The small molecule below binds the protein below.
Small molecule (SMILES): CC[C@H](C)[C@@H](C=O)NC(=O)[C@H](C)NC(=O)[C@H](C)NC(=O)[C@H](C)NC(=O)[C@@H](N)CS

Sequence of chain 1.D:
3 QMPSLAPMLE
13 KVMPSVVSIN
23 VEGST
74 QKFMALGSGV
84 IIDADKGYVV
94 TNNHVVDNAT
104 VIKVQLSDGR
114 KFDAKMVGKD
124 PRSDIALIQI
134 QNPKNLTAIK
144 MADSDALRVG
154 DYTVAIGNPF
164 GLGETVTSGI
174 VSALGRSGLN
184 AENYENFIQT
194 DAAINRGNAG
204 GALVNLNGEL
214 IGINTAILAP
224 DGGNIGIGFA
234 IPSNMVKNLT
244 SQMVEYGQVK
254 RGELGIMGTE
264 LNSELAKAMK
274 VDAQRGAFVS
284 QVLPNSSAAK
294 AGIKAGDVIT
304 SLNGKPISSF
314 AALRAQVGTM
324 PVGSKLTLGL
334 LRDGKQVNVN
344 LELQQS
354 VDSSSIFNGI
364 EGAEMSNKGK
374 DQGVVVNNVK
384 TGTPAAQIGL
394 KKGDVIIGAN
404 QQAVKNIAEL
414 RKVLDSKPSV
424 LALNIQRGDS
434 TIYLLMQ

Binding-site contacts:
Ligand atom CD1 contacts residue ALA219 of chain 1.D at 4.0 Å (hydrophobic).
Ligand atom N contacts residue ILE220 of chain 1.D at 3.0 Å (h-bond).
Ligand atom O contacts residue ARG199 of chain 1.D at 3.8 Å.
Ligand atom CG1 contacts residue ALA202 of chain 1.D at 3.6 Å (hydrophobic).
Ligand atom CA contacts residue ILE220 of chain 1.D at 3.6 Å (hydrophobic).
Ligand atom O contacts residue ALA219 of chain 1.D at 3.1 Å.
Ligand atom CB contacts residue HIS97 of chain 1.D at 4.2 Å.
Ligand atom CB contacts residue ALA222 of chain 1.D at 4.3 Å (hydrophobic).
Ligand atom CD1 contacts residue ASN198 of chain 1.D at 4.3 Å.
Ligand atom CG1 contacts residue THR218 of chain 1.D at 3.1 Å.
Ligand atom CD1 contacts residue ALA202 of chain 1.D at 3.6 Å (hydrophobic).
Ligand atom O contacts residue GLY200 of chain 1.D at 3.8 Å.
Ligand atom CB contacts residue ARG199 of chain 1.D at 3.8 Å.
Ligand atom CG2 contacts residue ILE220 of chain 1.D at 3.8 Å (hydrophobic).
Ligand atom C contacts residue ALA202 of chain 1.D at 4.0 Å (hydrophobic).
Ligand atom C contacts residue ILE220 of chain 1.D at 3.5 Å (hydrophobic).
Ligand atom CD1 contacts residue ILE220 of chain 1.D at 4.0 Å (hydrophobic).
Ligand atom CG2 contacts residue ARG199 of chain 1.D at 3.5 Å.
Ligand atom CG2 contacts residue ASN198 of chain 1.D at 3.4 Å.
Ligand atom CB contacts residue ASN198 of chain 1.D at 3.7 Å.
Ligand atom CA contacts residue LEU221 of chain 1.D at 4.3 Å (hydrophobic).
Ligand atom O contacts residue ILE220 of chain 1.D at 2.8 Å (h-bond).
Ligand atom C contacts residue ALA219 of chain 1.D at 4.2 Å (hydrophobic).
Ligand atom C contacts residue HIS97 of chain 1.D at 4.0 Å.
Ligand atom CA contacts residue ALA219 of chain 1.D at 4.1 Å (hydrophobic).
Ligand atom SG contacts residue LEU182 of chain 1.D at 4.0 Å.
Ligand atom C contacts residue GLY200 of chain 1.D at 4.2 Å.
Ligand atom CD1 contacts residue THR218 of chain 1.D at 3.4 Å.
Ligand atom N contacts residue THR218 of chain 1.D at 4.2 Å.
Ligand atom CB contacts residue ALA202 of chain 1.D at 4.3 Å (hydrophobic).
Ligand atom CB contacts residue ILE220 of chain 1.D at 3.7 Å (hydrophobic).
Ligand atom C contacts residue HIS97 of chain 1.D at 4.2 Å.
Ligand atom CB contacts residue LEU182 of chain 1.D at 3.7 Å (hydrophobic).
Ligand atom CD1 contacts residue ILE197 of chain 1.D at 3.5 Å (hydrophobic).
Ligand atom CA contacts residue ARG199 of chain 1.D at 4.1 Å.
Ligand atom CG1 contacts residue ALA219 of chain 1.D at 3.8 Å (hydrophobic).
Ligand atom CB contacts residue LEU182 of chain 1.D at 4.3 Å (hydrophobic).
Ligand atom CB contacts residue GLY200 of chain 1.D at 4.1 Å.
Ligand atom O contacts residue LEU221 of chain 1.D at 3.6 Å.
Ligand atom CD1 contacts residue ASN201 of chain 1.D at 4.2 Å.